Sequence of chain 1.A:
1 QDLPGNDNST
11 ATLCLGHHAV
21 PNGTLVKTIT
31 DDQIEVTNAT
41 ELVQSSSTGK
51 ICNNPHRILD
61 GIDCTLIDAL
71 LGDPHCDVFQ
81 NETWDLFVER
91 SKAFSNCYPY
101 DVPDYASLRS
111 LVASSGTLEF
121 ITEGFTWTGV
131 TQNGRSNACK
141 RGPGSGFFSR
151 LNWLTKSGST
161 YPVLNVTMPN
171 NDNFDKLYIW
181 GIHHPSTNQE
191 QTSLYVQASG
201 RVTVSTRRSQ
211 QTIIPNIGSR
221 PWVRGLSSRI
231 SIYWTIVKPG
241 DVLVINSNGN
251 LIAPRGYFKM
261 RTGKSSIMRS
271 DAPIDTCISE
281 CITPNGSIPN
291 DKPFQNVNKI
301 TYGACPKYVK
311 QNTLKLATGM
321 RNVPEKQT

Binding-site contacts:
Ligand atom C8 contacts residue SER45 of chain 1.A at 3.4 Å.
Ligand atom C3 contacts residue VAL297 of chain 1.A at 4.2 Å (hydrophobic).
Ligand atom C5 contacts residue ASN298 of chain 1.A at 3.9 Å.
Ligand atom N2 contacts residue ASN285 of chain 1.A at 3.0 Å (h-bond).
Ligand atom O5 contacts residue ASN285 of chain 1.A at 2.3 Å (h-bond).
Ligand atom C5 contacts residue ASN285 of chain 1.A at 3.6 Å.
Ligand atom C2 contacts residue ASN285 of chain 1.A at 2.4 Å.
Ligand atom C8 contacts residue ASN285 of chain 1.A at 4.4 Å.
Ligand atom O5 contacts residue ASN298 of chain 1.A at 3.7 Å.
Ligand atom C6 contacts residue ASN298 of chain 1.A at 4.1 Å.
Ligand atom C2 contacts residue VAL297 of chain 1.A at 4.0 Å (hydrophobic).
Ligand atom C8 contacts residue VAL297 of chain 1.A at 3.9 Å (hydrophobic).
Ligand atom C1 contacts residue ASN285 of chain 1.A at 1.4 Å.
Ligand atom O6 contacts residue ASN285 of chain 1.A at 4.4 Å.
Ligand atom O7 contacts residue VAL297 of chain 1.A at 4.3 Å.
Ligand atom N2 contacts residue VAL297 of chain 1.A at 3.5 Å (h-bond).
Ligand atom C4 contacts residue ASN285 of chain 1.A at 4.1 Å.
Ligand atom O7 contacts residue ASN285 of chain 1.A at 2.8 Å (h-bond).
Ligand atom C1 contacts residue VAL297 of chain 1.A at 3.5 Å (hydrophobic).
Ligand atom C8 contacts residue SER46 of chain 1.A at 4.4 Å.
Ligand atom C3 contacts residue ASN285 of chain 1.A at 3.7 Å.
Ligand atom C7 contacts residue ASN285 of chain 1.A at 3.1 Å.
Ligand atom C1 contacts residue ASN298 of chain 1.A at 4.2 Å.
Ligand atom C7 contacts residue VAL297 of chain 1.A at 4.0 Å (hydrophobic).

A protein and the small-molecule ligand that binds it are described below.
Small molecule (SMILES): CC(=O)N[C@@H]1[C@@H](O)[C@H](O)[C@@H](CO)O[C@H]1O